Binding-site contacts:
Ligand atom C1 contacts residue ASN222 of chain 1.D at 1.4 Å.
Ligand atom C3 contacts residue ASN222 of chain 1.D at 3.8 Å.
Ligand atom C4 contacts residue ASN222 of chain 1.D at 4.2 Å.
Ligand atom O5 contacts residue ASN222 of chain 1.D at 2.4 Å (h-bond).
Ligand atom C7 contacts residue ASN222 of chain 1.D at 3.3 Å.
Ligand atom C2 contacts residue ASN222 of chain 1.D at 2.4 Å.
Ligand atom N2 contacts residue ASN222 of chain 1.D at 2.8 Å (h-bond).
Ligand atom C8 contacts residue ASN222 of chain 1.D at 3.3 Å.
Ligand atom C5 contacts residue ASN222 of chain 1.D at 3.7 Å.
Ligand atom O7 contacts residue ASN222 of chain 1.D at 4.2 Å.

The small molecule below binds the protein below.
Small molecule (SMILES): CC(=O)N[C@H]1[C@H](O[C@H]2[C@H](O)[C@@H](NC(C)=O)CO[C@@H]2CO[C@@H]2O[C@@H](C)[C@@H](O)[C@@H](O)[C@@H]2O)O[C@H](CO)[C@@H](O)[C@@H]1O

Sequence of chain 1.D:
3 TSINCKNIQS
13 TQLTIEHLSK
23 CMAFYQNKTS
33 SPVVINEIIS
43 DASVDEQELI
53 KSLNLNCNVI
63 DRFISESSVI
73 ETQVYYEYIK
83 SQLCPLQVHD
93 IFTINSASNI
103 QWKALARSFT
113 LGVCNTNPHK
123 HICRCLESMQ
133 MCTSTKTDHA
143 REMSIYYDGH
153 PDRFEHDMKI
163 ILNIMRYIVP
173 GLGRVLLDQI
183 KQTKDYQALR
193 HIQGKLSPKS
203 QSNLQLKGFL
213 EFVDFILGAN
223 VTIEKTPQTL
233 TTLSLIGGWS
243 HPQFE